A small-molecule ligand and the protein it binds are described below.
Small molecule (SMILES): [H]/N=C(/N)c1cccc(C[C@H](NS(=O)(=O)c2ccc3ccccc3c2)C(=O)N2CCCC[C@@H]2C(=O)O)c1

Binding-site contacts:
Ligand atom C63 contacts residue CYS173 of chain 1.A at 3.8 Å (hydrophobic).
Ligand atom N43 contacts residue TRP193 of chain 1.A at 3.7 Å.
Ligand atom N54 contacts residue SER172 of chain 1.A at 3.8 Å.
Ligand atom N43 contacts residue GLY204 of chain 1.A at 3.2 Å.
Ligand atom C25 contacts residue GLY196 of chain 1.A at 3.8 Å.
Ligand atom C66 contacts residue GLY196 of chain 1.A at 3.6 Å.
Ligand atom N43 contacts residue SER172 of chain 1.A at 3.0 Å (h-bond).
Ligand atom N29 contacts residue GLY194 of chain 1.A at 2.9 Å (h-bond).
Ligand atom O32 contacts residue SER195 of chain 1.A at 3.8 Å.
Ligand atom C74 contacts residue LEU81 of chain 1.A at 3.9 Å (hydrophobic).
Ligand atom C61 contacts residue GLY194 of chain 1.A at 3.7 Å.
Ligand atom C64 contacts residue SER177 of chain 1.A at 3.6 Å.
Ligand atom O32 contacts residue GLY194 of chain 1.A at 3.3 Å (h-bond).
Ligand atom O36 contacts residue TRP193 of chain 1.A at 3.2 Å.
Ligand atom N54 contacts residue GLY196 of chain 1.A at 2.7 Å (h-bond).
Ligand atom C25 contacts residue SER172 of chain 1.A at 3.4 Å.
Ligand atom N54 contacts residue ASP171 of chain 1.A at 2.9 Å (salt-bridge).
Ligand atom C66 contacts residue GLY194 of chain 1.A at 3.8 Å.
Ligand atom C25 contacts residue TRP193 of chain 1.A at 3.8 Å (hydrophobic).
Ligand atom C63 contacts residue SER177 of chain 1.A at 3.7 Å.
Ligand atom N54 contacts residue GLY194 of chain 1.A at 3.4 Å.
Ligand atom O93 contacts residue HIS40 of chain 1.A at 3.7 Å.
Ligand atom S12 contacts residue GLY194 of chain 1.A at 3.6 Å.
Ligand atom C63 contacts residue VAL191 of chain 1.A at 3.7 Å (hydrophobic).
Ligand atom C25 contacts residue GLY194 of chain 1.A at 3.6 Å.
Ligand atom O32 contacts residue GLY196 of chain 1.A at 2.8 Å (h-bond).
Ligand atom C62 contacts residue VAL191 of chain 1.A at 3.8 Å (hydrophobic).
Ligand atom C62 contacts residue SER172 of chain 1.A at 3.7 Å.
Ligand atom O93 contacts residue SER177 of chain 1.A at 2.9 Å (h-bond).
Ligand atom C75 contacts residue SER192 of chain 1.A at 3.3 Å.
Ligand atom C75 contacts residue HIS40 of chain 1.A at 3.7 Å.
Ligand atom C65 contacts residue GLN174 of chain 1.A at 3.8 Å.
Ligand atom C62 contacts residue TRP193 of chain 1.A at 3.8 Å (hydrophobic).
Ligand atom C25 contacts residue ASP171 of chain 1.A at 3.4 Å.
Ligand atom C61 contacts residue TRP193 of chain 1.A at 3.7 Å (hydrophobic).
Ligand atom O36 contacts residue GLY194 of chain 1.A at 3.1 Å (h-bond).
Ligand atom C64 contacts residue CYS173 of chain 1.A at 3.8 Å (hydrophobic).
Ligand atom C3 contacts residue GLY194 of chain 1.A at 3.4 Å.
Ligand atom O92 contacts residue GLN174 of chain 1.A at 3.5 Å (h-bond).
Ligand atom N43 contacts residue ASP171 of chain 1.A at 3.1 Å (salt-bridge).

Sequence of chain 1.A:
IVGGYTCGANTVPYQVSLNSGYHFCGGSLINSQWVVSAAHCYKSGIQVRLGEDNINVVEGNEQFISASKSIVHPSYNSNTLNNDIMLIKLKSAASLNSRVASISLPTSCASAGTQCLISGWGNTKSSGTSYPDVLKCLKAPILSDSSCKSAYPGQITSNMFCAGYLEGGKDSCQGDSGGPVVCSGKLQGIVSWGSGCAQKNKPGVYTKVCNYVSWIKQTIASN